Binding-site contacts:
Ligand atom C2 contacts residue ASN303 of chain 1.B at 2.5 Å.
Ligand atom O5 contacts residue ASN303 of chain 1.B at 2.4 Å (h-bond).
Ligand atom C7 contacts residue ILE324 of chain 1.B at 4.2 Å (hydrophobic).
Ligand atom C3 contacts residue ASN303 of chain 1.B at 3.8 Å.
Ligand atom O7 contacts residue ASN304 of chain 1.B at 3.9 Å.
Ligand atom C4 contacts residue ASN303 of chain 1.B at 4.3 Å.
Ligand atom C1 contacts residue ASN303 of chain 1.B at 1.4 Å.
Ligand atom O7 contacts residue ILE324 of chain 1.B at 3.4 Å.
Ligand atom C8 contacts residue ASN303 of chain 1.B at 4.4 Å.
Ligand atom C5 contacts residue ASN303 of chain 1.B at 3.7 Å.
Ligand atom O7 contacts residue THR305 of chain 1.B at 3.5 Å.
Ligand atom N2 contacts residue ASN303 of chain 1.B at 2.9 Å (h-bond).
Ligand atom C7 contacts residue THR305 of chain 1.B at 4.3 Å.
Ligand atom C7 contacts residue ASN304 of chain 1.B at 3.7 Å.
Ligand atom C7 contacts residue ASN303 of chain 1.B at 3.9 Å.
Ligand atom C8 contacts residue ASN304 of chain 1.B at 3.0 Å.
Ligand atom N2 contacts residue ILE324 of chain 1.B at 4.1 Å.

Sequence of chain 1.B:
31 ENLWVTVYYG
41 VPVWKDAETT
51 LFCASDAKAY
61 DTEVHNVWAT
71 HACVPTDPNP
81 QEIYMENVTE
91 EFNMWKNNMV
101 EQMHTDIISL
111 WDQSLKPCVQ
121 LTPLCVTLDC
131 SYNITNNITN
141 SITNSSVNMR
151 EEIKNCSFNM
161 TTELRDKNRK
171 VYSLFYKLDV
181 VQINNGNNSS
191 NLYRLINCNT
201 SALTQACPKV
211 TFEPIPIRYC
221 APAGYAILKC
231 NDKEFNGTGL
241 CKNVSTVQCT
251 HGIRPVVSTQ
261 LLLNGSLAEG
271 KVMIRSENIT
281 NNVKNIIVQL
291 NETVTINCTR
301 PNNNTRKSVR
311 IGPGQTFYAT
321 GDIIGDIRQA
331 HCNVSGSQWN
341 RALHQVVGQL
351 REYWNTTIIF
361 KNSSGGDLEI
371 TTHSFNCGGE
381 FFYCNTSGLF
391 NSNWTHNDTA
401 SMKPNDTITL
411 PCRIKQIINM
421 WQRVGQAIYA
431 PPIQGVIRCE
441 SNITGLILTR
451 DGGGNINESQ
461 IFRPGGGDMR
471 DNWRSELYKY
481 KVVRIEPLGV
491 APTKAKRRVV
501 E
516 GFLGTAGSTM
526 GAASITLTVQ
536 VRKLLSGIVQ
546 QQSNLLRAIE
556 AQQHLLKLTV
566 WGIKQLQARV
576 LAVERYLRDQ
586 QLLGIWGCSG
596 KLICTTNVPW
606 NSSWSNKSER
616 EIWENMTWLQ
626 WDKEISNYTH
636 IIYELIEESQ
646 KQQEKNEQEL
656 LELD

A small-molecule ligand and the protein it binds are described below.
Small molecule (SMILES): CC(=O)N[C@@H]1[C@@H](O)[C@H](O)[C@@H](CO)O[C@H]1O